The protein below binds the small molecule below.
Small molecule (SMILES): CC(C)C[C@H](NC(=O)[C@@H](NC(=O)[C@H](CC(=O)O)NC(=O)[C@H](C)NC(=O)CNC(=O)[C@H](Cc1ccc(O)cc1)NC(=O)[C@H](CCC(=O)O)NC(=O)[C@H](CCC(=O)O)NC(=O)[C@H](C)NC(=O)[C@H](Cc1cnc[nH]1)NC(=O)CN)[C@@H](C)O)C(=O)O

Binding-site contacts:
Ligand atom O contacts residue THR161 of chain 1.A at 2.7 Å (h-bond).
Ligand atom OE1 contacts residue CA1 of chain 1.D at 2.5 Å.
Ligand atom OD2 contacts residue ARG30 of chain 1.A at 2.8 Å (salt-bridge).
Ligand atom O contacts residue TYR170 of chain 1.A at 3.2 Å.
Ligand atom O contacts residue TRP165 of chain 1.A at 2.8 Å (h-bond).
Ligand atom O contacts residue TYR177 of chain 1.A at 2.7 Å (h-bond).
Ligand atom CE1 contacts residue TYR28 of chain 1.A at 3.5 Å (hydrophobic).
Ligand atom NE2 contacts residue TYR28 of chain 1.A at 3.4 Å.
Ligand atom N contacts residue EDO1 of chain 1.E at 2.9 Å (h-bond).
Ligand atom O contacts residue TRP116 of chain 1.A at 3.3 Å (h-bond).
Ligand atom CA contacts residue TYR28 of chain 1.A at 3.4 Å (hydrophobic).
Ligand atom NE2 contacts residue ASP45 of chain 1.A at 3.4 Å (salt-bridge).
Ligand atom CB contacts residue GLU83 of chain 1.A at 3.4 Å.
Ligand atom N contacts residue GLU83 of chain 1.A at 3.4 Å (salt-bridge).
Ligand atom OXT contacts residue ILE100 of chain 1.A at 3.5 Å.
Ligand atom O contacts residue HIS132 of chain 1.A at 3.1 Å (h-bond).
Ligand atom ND1 contacts residue GLU83 of chain 1.A at 3.0 Å (salt-bridge).
Ligand atom OE2 contacts residue CA1 of chain 1.D at 2.8 Å.
Ligand atom OD2 contacts residue TRP116 of chain 1.A at 3.3 Å.
Ligand atom CD contacts residue CA1 of chain 1.D at 3.0 Å.
Ligand atom CA contacts residue TYR189 of chain 1.A at 3.3 Å (hydrophobic).
Ligand atom CD2 contacts residue ILE86 of chain 1.A at 3.5 Å (hydrophobic).
Ligand atom CD1 contacts residue ILE93 of chain 1.A at 3.5 Å (hydrophobic).
Ligand atom N contacts residue GLU83 of chain 1.A at 3.0 Å (salt-bridge).
Ligand atom OXT contacts residue ASN97 of chain 1.A at 3.3 Å (h-bond).
Ligand atom CB contacts residue ASN97 of chain 1.A at 3.4 Å.
Ligand atom O contacts residue ILE86 of chain 1.A at 3.4 Å.
Ligand atom O contacts residue ILE93 of chain 1.A at 3.4 Å.
Ligand atom CE1 contacts residue ASP45 of chain 1.A at 3.2 Å.
Ligand atom O contacts residue ARG104 of chain 1.A at 2.9 Å (salt-bridge).
Ligand atom N contacts residue ASN97 of chain 1.A at 2.9 Å (h-bond).
Ligand atom CA contacts residue ASN97 of chain 1.A at 3.5 Å.
Ligand atom C contacts residue TRP165 of chain 1.A at 3.5 Å (hydrophobic).
Ligand atom C contacts residue TYR170 of chain 1.A at 3.5 Å (hydrophobic).
Ligand atom N contacts residue TYR189 of chain 1.A at 2.8 Å (h-bond).
Ligand atom N contacts residue TYR79 of chain 1.A at 3.5 Å (h-bond).
Ligand atom N contacts residue TYR28 of chain 1.A at 2.8 Å (h-bond).
Ligand atom CB contacts residue EDO1 of chain 1.E at 3.5 Å.
Ligand atom O contacts residue ASN97 of chain 1.A at 2.9 Å (h-bond).
Ligand atom CG contacts residue ARG82 of chain 1.A at 3.5 Å.

Sequence of chain 1.A:
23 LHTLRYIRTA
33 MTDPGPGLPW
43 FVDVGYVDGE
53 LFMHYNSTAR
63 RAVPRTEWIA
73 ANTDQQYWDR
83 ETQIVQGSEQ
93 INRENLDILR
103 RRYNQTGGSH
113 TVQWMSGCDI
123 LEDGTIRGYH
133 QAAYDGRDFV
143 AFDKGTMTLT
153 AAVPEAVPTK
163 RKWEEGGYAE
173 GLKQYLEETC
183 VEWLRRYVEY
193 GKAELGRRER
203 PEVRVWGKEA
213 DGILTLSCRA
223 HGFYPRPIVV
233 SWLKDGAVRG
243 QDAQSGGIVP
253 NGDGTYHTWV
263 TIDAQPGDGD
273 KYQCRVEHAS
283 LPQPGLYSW